Sequence of chain 1.H:
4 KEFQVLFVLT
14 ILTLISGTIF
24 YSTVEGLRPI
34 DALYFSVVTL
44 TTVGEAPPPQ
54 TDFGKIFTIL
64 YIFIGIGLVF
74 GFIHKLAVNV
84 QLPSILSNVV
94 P

Binding-site contacts:
Ligand atom CA contacts residue ARG31 of chain 1.H at 3.5 Å.
Ligand atom C contacts residue ARG31 of chain 1.H at 3.5 Å.
Ligand atom O contacts residue ARG31 of chain 1.H at 3.6 Å.
Ligand atom N contacts residue ASP55 of chain 1.E at 4.2 Å.
Ligand atom N contacts residue GLN53 of chain 1.E at 4.1 Å.
Ligand atom C contacts residue ASP55 of chain 1.E at 3.8 Å.
Ligand atom OXT contacts residue ARG31 of chain 1.H at 3.8 Å.
Ligand atom CA contacts residue ASP55 of chain 1.E at 3.2 Å.
Ligand atom O contacts residue ASP55 of chain 1.E at 3.5 Å (salt-bridge).
Ligand atom N contacts residue ARG31 of chain 1.H at 4.2 Å.

A small-molecule ligand and the protein it binds are described below.
Small molecule (SMILES): NCC(=O)O

Sequence of chain 1.E:
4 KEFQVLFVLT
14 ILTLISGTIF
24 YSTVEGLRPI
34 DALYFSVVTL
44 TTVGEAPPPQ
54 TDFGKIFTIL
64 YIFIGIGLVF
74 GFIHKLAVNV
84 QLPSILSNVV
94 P